Sequence of chain 1.A:
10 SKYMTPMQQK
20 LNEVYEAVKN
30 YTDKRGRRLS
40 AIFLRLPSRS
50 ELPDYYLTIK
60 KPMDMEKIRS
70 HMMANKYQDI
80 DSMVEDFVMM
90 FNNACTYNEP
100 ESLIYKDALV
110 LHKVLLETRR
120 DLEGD

Binding-site contacts:
Ligand atom CAM contacts residue ILE41 of chain 1.A at 3.4 Å (hydrophobic).
Ligand atom CAP contacts residue LEU45 of chain 1.A at 4.0 Å (hydrophobic).
Ligand atom CAC contacts residue ILE41 of chain 1.A at 3.9 Å (hydrophobic).
Ligand atom CAL contacts residue ILE41 of chain 1.A at 3.8 Å (hydrophobic).
Ligand atom CAF contacts residue ILE41 of chain 1.A at 4.2 Å (hydrophobic).
Ligand atom CAB contacts residue PRO46 of chain 1.A at 4.1 Å (hydrophobic).
Ligand atom CAO contacts residue MET62 of chain 1.A at 3.3 Å (hydrophobic).
Ligand atom CAE contacts residue ILE41 of chain 1.A at 3.6 Å (hydrophobic).
Ligand atom CAB contacts residue ILE103 of chain 1.A at 3.9 Å (hydrophobic).
Ligand atom CAN contacts residue MET62 of chain 1.A at 3.6 Å (hydrophobic).
Ligand atom CAM contacts residue PHE42 of chain 1.A at 3.8 Å (hydrophobic).
Ligand atom CAN contacts residue ASP63 of chain 1.A at 3.7 Å.
Ligand atom CAC contacts residue PRO46 of chain 1.A at 4.1 Å (hydrophobic).
Ligand atom OAK contacts residue PRO46 of chain 1.A at 3.7 Å.
Ligand atom CAN contacts residue PHE42 of chain 1.A at 3.8 Å (hydrophobic).
Ligand atom OAK contacts residue ILE41 of chain 1.A at 3.5 Å (h-bond).
Ligand atom CAD contacts residue ILE41 of chain 1.A at 3.3 Å (hydrophobic).
Ligand atom OAS contacts residue ASN97 of chain 1.A at 3.1 Å (h-bond).
Ligand atom CAL contacts residue LEU45 of chain 1.A at 3.7 Å (hydrophobic).
Ligand atom OAS contacts residue TYR54 of chain 1.A at 3.8 Å.
Ligand atom CAQ contacts residue LEU45 of chain 1.A at 3.7 Å (hydrophobic).
Ligand atom OAT contacts residue ALA93 of chain 1.A at 3.5 Å (h-bond).
Ligand atom OAS contacts residue ALA93 of chain 1.A at 3.8 Å.
Ligand atom CAA contacts residue ILE103 of chain 1.A at 3.4 Å (hydrophobic).
Ligand atom CAD contacts residue PRO46 of chain 1.A at 3.9 Å (hydrophobic).
Ligand atom CAR contacts residue ILE103 of chain 1.A at 3.6 Å (hydrophobic).
Ligand atom OAT contacts residue ASN92 of chain 1.A at 4.2 Å.
Ligand atom OAS contacts residue ILE103 of chain 1.A at 3.9 Å.
Ligand atom CAO contacts residue MET89 of chain 1.A at 3.7 Å (hydrophobic).
Ligand atom CAP contacts residue TYR54 of chain 1.A at 4.1 Å (hydrophobic).
Ligand atom CAM contacts residue ARG44 of chain 1.A at 4.2 Å.
Ligand atom OAT contacts residue MET89 of chain 1.A at 3.8 Å.
Ligand atom CAE contacts residue PRO46 of chain 1.A at 4.2 Å (hydrophobic).
Ligand atom OAK contacts residue LEU45 of chain 1.A at 4.2 Å.
Ligand atom CAH contacts residue LEU51 of chain 1.A at 4.1 Å (hydrophobic).
Ligand atom CAM contacts residue LEU45 of chain 1.A at 3.9 Å (hydrophobic).
Ligand atom CAO contacts residue PHE42 of chain 1.A at 4.0 Å (hydrophobic).
Ligand atom CAR contacts residue ASN97 of chain 1.A at 4.0 Å.
Ligand atom OAT contacts residue TYR54 of chain 1.A at 3.7 Å.
Ligand atom CAN contacts residue LEU45 of chain 1.A at 3.8 Å (hydrophobic).

The small molecule below binds the protein below.
Small molecule (SMILES): O=c1cc(-c2ccc(O)c(O)c2)oc2cccc(O)c12